This protein binds this small molecule.
Small molecule (SMILES): CC(=O)N[C@@H]1[C@@H](O)[C@H](O)[C@@H](CO)O[C@H]1O

Sequence of chain 1.A:
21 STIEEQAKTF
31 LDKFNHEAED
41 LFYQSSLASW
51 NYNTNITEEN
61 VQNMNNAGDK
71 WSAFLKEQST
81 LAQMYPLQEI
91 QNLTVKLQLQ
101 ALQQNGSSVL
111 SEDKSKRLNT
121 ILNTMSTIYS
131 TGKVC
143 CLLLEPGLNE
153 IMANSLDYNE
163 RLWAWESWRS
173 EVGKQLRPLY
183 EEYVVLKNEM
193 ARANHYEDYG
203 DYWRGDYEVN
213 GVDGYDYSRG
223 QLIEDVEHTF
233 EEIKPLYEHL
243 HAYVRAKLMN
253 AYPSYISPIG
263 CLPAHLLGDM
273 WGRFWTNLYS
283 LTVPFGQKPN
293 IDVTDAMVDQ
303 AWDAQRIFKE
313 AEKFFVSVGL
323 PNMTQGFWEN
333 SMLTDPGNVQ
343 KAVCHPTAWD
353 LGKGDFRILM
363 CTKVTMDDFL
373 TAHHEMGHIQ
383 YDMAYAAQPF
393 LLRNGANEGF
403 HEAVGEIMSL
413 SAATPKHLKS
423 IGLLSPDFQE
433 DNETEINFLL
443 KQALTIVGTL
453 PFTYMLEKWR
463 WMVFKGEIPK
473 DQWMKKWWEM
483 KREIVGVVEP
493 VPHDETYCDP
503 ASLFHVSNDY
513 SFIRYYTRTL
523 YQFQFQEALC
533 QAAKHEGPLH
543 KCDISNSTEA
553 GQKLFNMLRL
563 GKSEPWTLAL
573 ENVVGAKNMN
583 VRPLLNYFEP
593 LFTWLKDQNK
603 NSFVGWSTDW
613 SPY

Binding-site contacts:
Ligand atom C3 contacts residue ASN92 of chain 1.A at 3.8 Å.
Ligand atom C1 contacts residue ASN92 of chain 1.A at 1.4 Å.
Ligand atom C4 contacts residue ASN92 of chain 1.A at 4.2 Å.
Ligand atom C7 contacts residue ASN92 of chain 1.A at 3.4 Å.
Ligand atom C2 contacts residue ASN92 of chain 1.A at 2.5 Å.
Ligand atom C1 contacts residue LYS28 of chain 1.A at 4.5 Å.
Ligand atom O5 contacts residue LYS28 of chain 1.A at 3.6 Å.
Ligand atom C6 contacts residue LYS28 of chain 1.A at 4.3 Å.
Ligand atom C8 contacts residue ASN92 of chain 1.A at 4.2 Å.
Ligand atom O6 contacts residue LYS28 of chain 1.A at 4.0 Å.
Ligand atom O7 contacts residue ASN92 of chain 1.A at 3.6 Å (h-bond).
Ligand atom N2 contacts residue ASN92 of chain 1.A at 2.9 Å (h-bond).
Ligand atom C5 contacts residue ASN92 of chain 1.A at 3.7 Å.
Ligand atom O5 contacts residue ASN92 of chain 1.A at 2.4 Å (h-bond).